Binding-site contacts:
Ligand atom C6 contacts residue GLN277 of chain 1.A at 3.1 Å.
Ligand atom C7 contacts residue ASN165 of chain 1.A at 3.7 Å.
Ligand atom C6 contacts residue ASN165 of chain 1.A at 3.5 Å.
Ligand atom O6 contacts residue GLN277 of chain 1.A at 4.1 Å.
Ligand atom C1 contacts residue ASN165 of chain 1.A at 1.4 Å.
Ligand atom C5 contacts residue ASN165 of chain 1.A at 3.3 Å.
Ligand atom O5 contacts residue GLN277 of chain 1.A at 3.9 Å.
Ligand atom C1 contacts residue THR279 of chain 1.A at 4.0 Å.
Ligand atom C2 contacts residue ASN165 of chain 1.A at 2.5 Å.
Ligand atom O7 contacts residue SER163 of chain 1.A at 4.2 Å.
Ligand atom C3 contacts residue ASN165 of chain 1.A at 3.6 Å.
Ligand atom C4 contacts residue ASN165 of chain 1.A at 3.5 Å.
Ligand atom O7 contacts residue ASN165 of chain 1.A at 4.4 Å.
Ligand atom C5 contacts residue GLN277 of chain 1.A at 4.2 Å.
Ligand atom C1 contacts residue GLN277 of chain 1.A at 4.0 Å.
Ligand atom C8 contacts residue ASN165 of chain 1.A at 3.7 Å.
Ligand atom O5 contacts residue ASN165 of chain 1.A at 2.5 Å (h-bond).
Ligand atom N2 contacts residue ASN165 of chain 1.A at 3.5 Å (h-bond).
Ligand atom O5 contacts residue THR279 of chain 1.A at 3.8 Å.

Sequence of chain 1.A:
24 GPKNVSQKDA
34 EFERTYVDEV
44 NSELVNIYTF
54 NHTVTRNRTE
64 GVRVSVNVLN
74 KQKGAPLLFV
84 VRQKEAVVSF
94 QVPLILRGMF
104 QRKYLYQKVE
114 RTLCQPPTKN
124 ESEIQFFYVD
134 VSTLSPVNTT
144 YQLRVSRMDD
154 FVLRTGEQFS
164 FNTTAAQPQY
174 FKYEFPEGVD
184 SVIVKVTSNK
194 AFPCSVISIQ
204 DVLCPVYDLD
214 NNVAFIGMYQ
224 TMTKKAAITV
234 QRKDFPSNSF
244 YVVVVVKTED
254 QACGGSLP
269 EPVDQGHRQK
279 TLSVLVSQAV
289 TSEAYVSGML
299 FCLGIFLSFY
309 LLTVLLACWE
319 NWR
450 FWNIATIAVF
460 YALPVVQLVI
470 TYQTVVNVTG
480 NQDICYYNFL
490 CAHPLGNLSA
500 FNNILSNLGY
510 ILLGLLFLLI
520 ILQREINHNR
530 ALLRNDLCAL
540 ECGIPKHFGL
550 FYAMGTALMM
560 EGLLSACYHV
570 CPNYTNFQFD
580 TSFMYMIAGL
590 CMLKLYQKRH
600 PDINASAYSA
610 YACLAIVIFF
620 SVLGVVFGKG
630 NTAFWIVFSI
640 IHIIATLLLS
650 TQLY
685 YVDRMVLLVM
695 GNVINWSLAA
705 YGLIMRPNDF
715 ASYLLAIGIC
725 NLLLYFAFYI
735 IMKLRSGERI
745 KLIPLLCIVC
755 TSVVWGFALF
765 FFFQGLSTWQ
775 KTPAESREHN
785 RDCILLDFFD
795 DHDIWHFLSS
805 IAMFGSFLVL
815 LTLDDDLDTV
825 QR

A protein and the small-molecule ligand that binds it are described below.
Small molecule (SMILES): CC(=O)N[C@H]1[C@H](O[C@H]2[C@H](O)[C@@H](NC(C)=O)CO[C@@H]2CO)O[C@H](CO)[C@@H](O)[C@@H]1O